This small molecule binds to this protein.
Small molecule (SMILES): CC(=O)N[C@@H]1[C@@H](O)[C@@H](O)[C@@H](CO)O[C@@H]1O

Sequence of chain 1.B:
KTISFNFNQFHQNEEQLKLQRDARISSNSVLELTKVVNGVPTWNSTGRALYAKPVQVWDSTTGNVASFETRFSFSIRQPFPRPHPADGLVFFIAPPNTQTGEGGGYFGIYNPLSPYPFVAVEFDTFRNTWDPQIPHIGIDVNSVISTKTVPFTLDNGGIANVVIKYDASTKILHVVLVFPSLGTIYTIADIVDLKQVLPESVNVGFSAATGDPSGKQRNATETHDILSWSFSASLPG

Binding-site contacts:
Ligand atom C3 contacts residue GLY105 of chain 1.B at 4.0 Å.
Ligand atom O3 contacts residue ASP87 of chain 1.B at 2.6 Å (salt-bridge).
Ligand atom O4 contacts residue ASP212 of chain 1.B at 2.9 Å (salt-bridge).
Ligand atom C8 contacts residue TYR106 of chain 1.B at 3.9 Å (hydrophobic).
Ligand atom O4 contacts residue GLY211 of chain 1.B at 3.3 Å.
Ligand atom O7 contacts residue ASP212 of chain 1.B at 4.2 Å.
Ligand atom O7 contacts residue GLY104 of chain 1.B at 3.5 Å.
Ligand atom O6 contacts residue GLN217 of chain 1.B at 4.1 Å.
Ligand atom N2 contacts residue ASN128 of chain 1.B at 3.6 Å (h-bond).
Ligand atom C7 contacts residue ASN128 of chain 1.B at 4.0 Å.
Ligand atom O6 contacts residue HIS84 of chain 1.B at 3.5 Å (h-bond).
Ligand atom O3 contacts residue ASN128 of chain 1.B at 3.2 Å (h-bond).
Ligand atom C4 contacts residue ASP87 of chain 1.B at 3.5 Å.
Ligand atom C3 contacts residue PHE126 of chain 1.B at 3.5 Å (hydrophobic).
Ligand atom O4 contacts residue ASP87 of chain 1.B at 2.7 Å (salt-bridge).
Ligand atom C6 contacts residue ALA220 of chain 1.B at 3.5 Å (hydrophobic).
Ligand atom C6 contacts residue ASP212 of chain 1.B at 4.1 Å.
Ligand atom O7 contacts residue GLY105 of chain 1.B at 3.1 Å (h-bond).
Ligand atom C4 contacts residue ASP212 of chain 1.B at 4.2 Å.
Ligand atom C8 contacts residue TRP130 of chain 1.B at 4.1 Å (hydrophobic).
Ligand atom C2 contacts residue ASP212 of chain 1.B at 4.1 Å.
Ligand atom C6 contacts residue HIS84 of chain 1.B at 4.1 Å.
Ligand atom O6 contacts residue GLY215 of chain 1.B at 3.6 Å.
Ligand atom O5 contacts residue ASP212 of chain 1.B at 3.8 Å.
Ligand atom C3 contacts residue ASP87 of chain 1.B at 3.5 Å.
Ligand atom O4 contacts residue GLY104 of chain 1.B at 4.0 Å.
Ligand atom C3 contacts residue ASN128 of chain 1.B at 3.6 Å.
Ligand atom O6 contacts residue ALA220 of chain 1.B at 3.6 Å.
Ligand atom O7 contacts residue GLY103 of chain 1.B at 4.0 Å.
Ligand atom O5 contacts residue GLY215 of chain 1.B at 3.5 Å.
Ligand atom C1 contacts residue SER214 of chain 1.B at 4.1 Å.
Ligand atom C7 contacts residue GLY105 of chain 1.B at 3.7 Å.
Ligand atom C5 contacts residue PHE126 of chain 1.B at 3.7 Å (hydrophobic).
Ligand atom C4 contacts residue PHE126 of chain 1.B at 3.8 Å (hydrophobic).
Ligand atom C8 contacts residue ASN128 of chain 1.B at 4.0 Å.
Ligand atom C1 contacts residue GLY215 of chain 1.B at 4.2 Å.
Ligand atom C6 contacts residue GLY211 of chain 1.B at 3.9 Å.
Ligand atom O3 contacts residue GLY104 of chain 1.B at 3.6 Å.
Ligand atom O3 contacts residue PHE126 of chain 1.B at 3.8 Å.
Ligand atom O3 contacts residue GLY105 of chain 1.B at 2.8 Å (h-bond).